Sequence of chain 1.A:
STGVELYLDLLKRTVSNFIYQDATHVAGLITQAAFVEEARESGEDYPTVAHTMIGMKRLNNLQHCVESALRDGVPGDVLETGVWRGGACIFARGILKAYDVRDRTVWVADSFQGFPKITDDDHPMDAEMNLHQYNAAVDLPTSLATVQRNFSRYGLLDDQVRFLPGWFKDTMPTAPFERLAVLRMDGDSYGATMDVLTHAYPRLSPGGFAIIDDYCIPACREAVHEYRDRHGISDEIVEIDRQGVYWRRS

Binding-site contacts:
Ligand atom OAK contacts residue ASP236 of chain 1.A at 2.6 Å (salt-bridge).
Ligand atom CAP contacts residue LEU154 of chain 1.A at 3.7 Å (hydrophobic).
Ligand atom CAV contacts residue TYR69 of chain 1.A at 3.7 Å (hydrophobic).
Ligand atom CBM contacts residue ASP237 of chain 1.A at 3.8 Å.
Ligand atom CAF contacts residue GLN266 of chain 1.A at 3.3 Å.
Ligand atom CBM contacts residue ASP211 of chain 1.A at 3.5 Å.
Ligand atom OAK contacts residue ASP237 of chain 1.A at 2.8 Å (salt-bridge).
Ligand atom CAR contacts residue TYR157 of chain 1.A at 3.7 Å (hydrophobic).
Ligand atom OAK contacts residue GLN266 of chain 1.A at 2.7 Å (h-bond).
Ligand atom OAL contacts residue ASP236 of chain 1.A at 3.8 Å.
Ligand atom CAT contacts residue LEU154 of chain 1.A at 3.6 Å (hydrophobic).
Ligand atom OBB contacts residue ASP211 of chain 1.A at 3.5 Å (salt-bridge).
Ligand atom CBL contacts residue ASP237 of chain 1.A at 3.5 Å.
Ligand atom CBM contacts residue MET76 of chain 1.A at 3.8 Å (hydrophobic).
Ligand atom OAM contacts residue MET76 of chain 1.A at 3.6 Å.
Ligand atom OAL contacts residue ASP237 of chain 1.A at 2.9 Å (salt-bridge).
Ligand atom CAA contacts residue ALA50 of chain 1.A at 3.8 Å (hydrophobic).
Ligand atom OAL contacts residue ASP209 of chain 1.A at 3.4 Å (salt-bridge).
Ligand atom CAU contacts residue TYR157 of chain 1.A at 3.6 Å (hydrophobic).
Ligand atom CBL contacts residue MG1 of chain 1.D at 2.9 Å.
Ligand atom CBJ contacts residue ASP211 of chain 1.A at 3.2 Å.
Ligand atom CBJ contacts residue MG1 of chain 1.D at 3.6 Å.
Ligand atom CBJ contacts residue ASP237 of chain 1.A at 3.4 Å.
Ligand atom CBL contacts residue GLN266 of chain 1.A at 3.3 Å.
Ligand atom CAA contacts residue TYR157 of chain 1.A at 3.7 Å (hydrophobic).
Ligand atom CAD contacts residue MET152 of chain 1.A at 3.7 Å (hydrophobic).
Ligand atom CBM contacts residue MG1 of chain 1.D at 2.7 Å.
Ligand atom OAZ contacts residue TYR157 of chain 1.A at 3.6 Å.
Ligand atom CBN contacts residue ASP211 of chain 1.A at 3.6 Å.
Ligand atom OAL contacts residue MG1 of chain 1.D at 1.8 Å.
Ligand atom CBN contacts residue MET76 of chain 1.A at 3.7 Å (hydrophobic).
Ligand atom CBP contacts residue TYR69 of chain 1.A at 3.7 Å (hydrophobic).
Ligand atom CAA contacts residue GLY51 of chain 1.A at 3.7 Å.
Ligand atom OAK contacts residue ARG81 of chain 1.A at 3.8 Å.
Ligand atom OAM contacts residue SAH1 of chain 1.C at 3.8 Å.
Ligand atom OAI contacts residue TYR69 of chain 1.A at 3.5 Å (h-bond).
Ligand atom CBQ contacts residue ASP211 of chain 1.A at 3.1 Å.
Ligand atom OAL contacts residue ASP211 of chain 1.A at 2.7 Å (salt-bridge).
Ligand atom OAM contacts residue ASP211 of chain 1.A at 3.8 Å.
Ligand atom OAK contacts residue MG1 of chain 1.D at 2.0 Å.

A small-molecule ligand and the protein it binds are described below.
Small molecule (SMILES): CC[C@H]1OC(=O)/C=C/[C@H](C)[C@@H](O[C@@H]2O[C@H](C)C[C@H](N(C)C)[C@H]2O)[C@@H](C)C[C@@H](C)C(=O)/C=C/C=C/[C@@H]1CO[C@@H]1O[C@H](C)[C@@H](O)[C@@H](O)[C@H]1O